Binding-site contacts:
Ligand atom CAE contacts residue NI1 of chain 1.ZA at 3.1 Å.
Ligand atom NAK contacts residue NI1 of chain 1.ZA at 2.1 Å (h-bond).
Ligand atom CAN contacts residue PRO53 of chain 1.K at 3.1 Å (hydrophobic).
Ligand atom CAM contacts residue PRO53 of chain 1.K at 4.0 Å (hydrophobic).
Ligand atom OAB contacts residue CYS59 of chain 1.K at 3.9 Å.
Ligand atom NAL contacts residue PRO53 of chain 1.K at 2.8 Å (h-bond).
Ligand atom CAD contacts residue ASP73 of chain 1.J at 4.0 Å.
Ligand atom CAE contacts residue HIS77 of chain 1.J at 3.5 Å.
Ligand atom CAE contacts residue ALA43 of chain 1.K at 4.0 Å (hydrophobic).
Ligand atom CAP contacts residue PRO53 of chain 1.K at 3.6 Å (hydrophobic).
Ligand atom CAI contacts residue MET58 of chain 1.K at 3.2 Å (hydrophobic).
Ligand atom NAJ contacts residue HIS77 of chain 1.J at 3.1 Å (h-bond).
Ligand atom CAI contacts residue PRO53 of chain 1.K at 3.8 Å (hydrophobic).
Ligand atom CAO contacts residue MET58 of chain 1.K at 3.9 Å (hydrophobic).
Ligand atom CAH contacts residue ASP74 of chain 1.J at 3.4 Å.
Ligand atom CAD contacts residue ASP74 of chain 1.J at 3.3 Å.
Ligand atom CAA contacts residue CYS59 of chain 1.K at 1.8 Å (hydrophobic).
Ligand atom CAE contacts residue MET58 of chain 1.K at 4.0 Å (hydrophobic).
Ligand atom CAC contacts residue GLN41 of chain 1.K at 3.5 Å.
Ligand atom CAC contacts residue ALA43 of chain 1.K at 3.4 Å (hydrophobic).
Ligand atom CAG contacts residue MET58 of chain 1.K at 3.5 Å (hydrophobic).
Ligand atom CAQ contacts residue NI1 of chain 1.ZA at 2.9 Å.
Ligand atom CAM contacts residue CYS59 of chain 1.K at 2.8 Å (hydrophobic).
Ligand atom CAG contacts residue GLN41 of chain 1.K at 4.0 Å.
Ligand atom CAQ contacts residue HIS77 of chain 1.J at 3.8 Å.
Ligand atom CAR contacts residue HIS77 of chain 1.J at 3.8 Å.
Ligand atom CAI contacts residue ALA62 of chain 1.K at 4.0 Å (hydrophobic).
Ligand atom CAF contacts residue NI1 of chain 1.ZA at 3.1 Å.
Ligand atom CAF contacts residue ASP73 of chain 1.J at 3.8 Å.
Ligand atom CAH contacts residue PRO53 of chain 1.K at 3.8 Å (hydrophobic).
Ligand atom CAE contacts residue GLN41 of chain 1.K at 3.8 Å.
Ligand atom NAJ contacts residue NI1 of chain 1.ZA at 2.1 Å (h-bond).
Ligand atom CAC contacts residue MET58 of chain 1.K at 3.6 Å (hydrophobic).
Ligand atom CAE contacts residue LYS42 of chain 1.K at 3.4 Å.
Ligand atom CAD contacts residue PRO53 of chain 1.K at 4.1 Å (hydrophobic).
Ligand atom CAR contacts residue NI1 of chain 1.ZA at 2.9 Å.
Ligand atom CAF contacts residue HIS77 of chain 1.J at 3.7 Å.
Ligand atom NAK contacts residue HIS77 of chain 1.J at 3.3 Å (h-bond).
Ligand atom NAL contacts residue CYS59 of chain 1.K at 3.0 Å (h-bond).
Ligand atom CAR contacts residue PRO53 of chain 1.K at 4.1 Å (hydrophobic).

Sequence of chain 1.J:
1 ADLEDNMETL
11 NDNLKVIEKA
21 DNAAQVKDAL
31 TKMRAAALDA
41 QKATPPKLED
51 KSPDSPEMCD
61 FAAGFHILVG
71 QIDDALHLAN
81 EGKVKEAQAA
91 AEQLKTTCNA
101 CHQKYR

Sequence of chain 1.K:
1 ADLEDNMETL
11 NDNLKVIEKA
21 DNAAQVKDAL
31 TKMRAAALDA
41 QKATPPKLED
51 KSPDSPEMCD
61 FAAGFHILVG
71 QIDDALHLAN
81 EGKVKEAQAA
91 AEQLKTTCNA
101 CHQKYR

A protein and the small-molecule ligand that binds it are described below.
Small molecule (SMILES): CC(=O)Nc1cc2cccnc2c2ncccc12